This protein binds this small molecule.
Small molecule (SMILES): CC(=O)N[C@H]1[C@H](O[C@H]2[C@H](O)[C@@H](NC(C)=O)CO[C@@H]2CO)O[C@H](CO)[C@@H](O)[C@@H]1O

Binding-site contacts:
Ligand atom C1 contacts residue GLN244 of chain 1.A at 4.3 Å.
Ligand atom N2 contacts residue ASN18 of chain 1.A at 2.9 Å (h-bond).
Ligand atom C7 contacts residue GLN244 of chain 1.A at 3.6 Å.
Ligand atom C3 contacts residue GLN244 of chain 1.A at 3.6 Å.
Ligand atom O6 contacts residue LEU21 of chain 1.A at 4.3 Å.
Ligand atom C5 contacts residue ASN18 of chain 1.A at 3.6 Å.
Ligand atom C6 contacts residue GLN244 of chain 1.A at 3.6 Å.
Ligand atom C2 contacts residue GLN244 of chain 1.A at 3.7 Å.
Ligand atom C8 contacts residue GLN244 of chain 1.A at 3.6 Å.
Ligand atom C2 contacts residue ASN18 of chain 1.A at 2.4 Å.
Ligand atom O7 contacts residue ASN18 of chain 1.A at 3.9 Å.
Ligand atom C6 contacts residue LEU21 of chain 1.A at 4.2 Å (hydrophobic).
Ligand atom C4 contacts residue ASN18 of chain 1.A at 4.2 Å.
Ligand atom O3 contacts residue GLN244 of chain 1.A at 4.2 Å.
Ligand atom C6 contacts residue LEU245 of chain 1.A at 3.9 Å (hydrophobic).
Ligand atom O6 contacts residue GLN244 of chain 1.A at 3.0 Å (h-bond).
Ligand atom O5 contacts residue LEU21 of chain 1.A at 3.9 Å.
Ligand atom N2 contacts residue GLN244 of chain 1.A at 2.8 Å (h-bond).
Ligand atom C1 contacts residue ASN18 of chain 1.A at 1.4 Å.
Ligand atom C8 contacts residue LEU245 of chain 1.A at 4.0 Å (hydrophobic).
Ligand atom C7 contacts residue ASN18 of chain 1.A at 3.6 Å.
Ligand atom O5 contacts residue ASN18 of chain 1.A at 2.4 Å (h-bond).
Ligand atom C3 contacts residue ASN18 of chain 1.A at 3.8 Å.
Ligand atom O6 contacts residue ALA248 of chain 1.A at 3.6 Å.

Sequence of chain 1.A:
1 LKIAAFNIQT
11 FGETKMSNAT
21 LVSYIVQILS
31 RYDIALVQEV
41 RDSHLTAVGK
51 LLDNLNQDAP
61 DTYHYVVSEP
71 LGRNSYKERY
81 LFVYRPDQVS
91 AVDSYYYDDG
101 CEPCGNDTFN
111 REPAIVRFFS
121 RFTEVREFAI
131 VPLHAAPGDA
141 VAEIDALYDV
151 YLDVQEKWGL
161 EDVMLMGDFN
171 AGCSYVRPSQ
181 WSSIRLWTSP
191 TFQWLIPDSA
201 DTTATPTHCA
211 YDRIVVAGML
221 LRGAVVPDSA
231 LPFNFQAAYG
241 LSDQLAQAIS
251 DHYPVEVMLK